Sequence of chain 1.B:
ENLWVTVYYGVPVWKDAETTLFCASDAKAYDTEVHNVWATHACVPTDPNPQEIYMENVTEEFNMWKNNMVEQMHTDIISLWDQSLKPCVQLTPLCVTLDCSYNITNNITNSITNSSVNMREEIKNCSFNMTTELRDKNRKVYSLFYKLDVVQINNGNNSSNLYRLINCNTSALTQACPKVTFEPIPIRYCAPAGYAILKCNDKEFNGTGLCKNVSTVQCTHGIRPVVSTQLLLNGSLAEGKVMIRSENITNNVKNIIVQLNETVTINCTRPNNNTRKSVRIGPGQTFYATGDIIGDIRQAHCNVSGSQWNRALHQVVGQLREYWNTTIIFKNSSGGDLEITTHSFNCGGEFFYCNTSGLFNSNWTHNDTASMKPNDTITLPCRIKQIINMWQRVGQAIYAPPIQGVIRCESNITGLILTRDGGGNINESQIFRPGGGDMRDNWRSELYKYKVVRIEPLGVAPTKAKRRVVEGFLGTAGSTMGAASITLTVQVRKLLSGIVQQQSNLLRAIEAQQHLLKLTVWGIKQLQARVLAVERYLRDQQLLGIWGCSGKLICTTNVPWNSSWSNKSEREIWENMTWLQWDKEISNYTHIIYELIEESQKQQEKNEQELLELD

Binding-site contacts:
Ligand atom O5 contacts residue ASN393 of chain 1.B at 2.4 Å (h-bond).
Ligand atom C1 contacts residue ASN393 of chain 1.B at 1.4 Å.
Ligand atom C8 contacts residue ILE359 of chain 1.B at 4.1 Å (hydrophobic).
Ligand atom C5 contacts residue ASN393 of chain 1.B at 3.7 Å.
Ligand atom C7 contacts residue ASN393 of chain 1.B at 3.2 Å.
Ligand atom N2 contacts residue ASN393 of chain 1.B at 2.9 Å (h-bond).
Ligand atom O5 contacts residue SER392 of chain 1.B at 4.1 Å.
Ligand atom C3 contacts residue ASN393 of chain 1.B at 3.8 Å.
Ligand atom N2 contacts residue THR395 of chain 1.B at 4.0 Å.
Ligand atom C4 contacts residue ASN393 of chain 1.B at 4.2 Å.
Ligand atom C8 contacts residue ASN393 of chain 1.B at 4.0 Å.
Ligand atom C8 contacts residue THR395 of chain 1.B at 3.4 Å.
Ligand atom C2 contacts residue ASN393 of chain 1.B at 2.4 Å.
Ligand atom C7 contacts residue THR395 of chain 1.B at 4.2 Å.
Ligand atom O6 contacts residue ASN391 of chain 1.B at 4.1 Å.
Ligand atom O7 contacts residue ASN393 of chain 1.B at 3.0 Å (h-bond).
Ligand atom C1 contacts residue SER392 of chain 1.B at 4.0 Å.

A protein and the small-molecule ligand that binds it are described below.
Small molecule (SMILES): CC(=O)N[C@@H]1[C@@H](O)[C@H](O)[C@@H](CO)O[C@H]1O